The small molecule below binds the protein below.
Small molecule (SMILES): CC(=O)N[C@@H]1[C@@H](O)[C@H](O)[C@@H](CO)O[C@H]1O

Sequence of chain 1.G:
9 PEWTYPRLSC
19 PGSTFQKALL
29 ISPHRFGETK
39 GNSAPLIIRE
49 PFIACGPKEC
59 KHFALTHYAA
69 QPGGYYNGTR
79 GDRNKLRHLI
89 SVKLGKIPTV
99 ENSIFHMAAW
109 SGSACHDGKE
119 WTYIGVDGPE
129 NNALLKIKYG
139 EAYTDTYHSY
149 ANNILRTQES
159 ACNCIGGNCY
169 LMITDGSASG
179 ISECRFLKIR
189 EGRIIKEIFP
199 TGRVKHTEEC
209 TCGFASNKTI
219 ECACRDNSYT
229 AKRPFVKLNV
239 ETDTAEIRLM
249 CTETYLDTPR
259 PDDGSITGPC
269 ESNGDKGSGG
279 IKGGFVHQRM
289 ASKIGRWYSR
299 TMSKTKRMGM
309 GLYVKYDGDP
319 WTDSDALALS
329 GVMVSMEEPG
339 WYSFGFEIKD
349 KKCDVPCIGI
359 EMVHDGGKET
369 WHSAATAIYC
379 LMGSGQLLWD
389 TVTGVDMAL

Binding-site contacts:
Ligand atom C7 contacts residue ASN215 of chain 1.G at 3.7 Å.
Ligand atom O6 contacts residue TYR13 of chain 1.G at 4.4 Å.
Ligand atom C7 contacts residue PRO14 of chain 1.G at 3.7 Å (hydrophobic).
Ligand atom C1 contacts residue PRO14 of chain 1.G at 4.2 Å (hydrophobic).
Ligand atom N2 contacts residue ARG15 of chain 1.G at 4.5 Å.
Ligand atom C5 contacts residue ASN215 of chain 1.G at 3.7 Å.
Ligand atom C1 contacts residue ASN215 of chain 1.G at 1.4 Å.
Ligand atom C8 contacts residue ARG15 of chain 1.G at 3.9 Å.
Ligand atom C5 contacts residue TYR13 of chain 1.G at 4.5 Å (hydrophobic).
Ligand atom C8 contacts residue PRO14 of chain 1.G at 3.5 Å (hydrophobic).
Ligand atom C2 contacts residue PRO14 of chain 1.G at 4.0 Å (hydrophobic).
Ligand atom O7 contacts residue LEU16 of chain 1.G at 4.3 Å.
Ligand atom N2 contacts residue ASN215 of chain 1.G at 2.9 Å (h-bond).
Ligand atom O5 contacts residue ASN215 of chain 1.G at 2.4 Å (h-bond).
Ligand atom N2 contacts residue PRO14 of chain 1.G at 3.0 Å (h-bond).
Ligand atom C1 contacts residue TYR13 of chain 1.G at 4.3 Å (hydrophobic).
Ligand atom O7 contacts residue ASN215 of chain 1.G at 4.2 Å.
Ligand atom C3 contacts residue ASN215 of chain 1.G at 3.8 Å.
Ligand atom C3 contacts residue PRO14 of chain 1.G at 4.4 Å (hydrophobic).
Ligand atom O5 contacts residue TYR13 of chain 1.G at 4.2 Å.
Ligand atom C4 contacts residue ASN215 of chain 1.G at 4.3 Å.
Ligand atom C2 contacts residue ASN215 of chain 1.G at 2.5 Å.
Ligand atom C8 contacts residue LEU16 of chain 1.G at 3.9 Å (hydrophobic).